The small molecule below binds the protein below.
Small molecule (SMILES): CC(=O)N[C@@H]1[C@@H](O)[C@H](O)[C@@H](CO)O[C@H]1O

Sequence of chain 40.C:
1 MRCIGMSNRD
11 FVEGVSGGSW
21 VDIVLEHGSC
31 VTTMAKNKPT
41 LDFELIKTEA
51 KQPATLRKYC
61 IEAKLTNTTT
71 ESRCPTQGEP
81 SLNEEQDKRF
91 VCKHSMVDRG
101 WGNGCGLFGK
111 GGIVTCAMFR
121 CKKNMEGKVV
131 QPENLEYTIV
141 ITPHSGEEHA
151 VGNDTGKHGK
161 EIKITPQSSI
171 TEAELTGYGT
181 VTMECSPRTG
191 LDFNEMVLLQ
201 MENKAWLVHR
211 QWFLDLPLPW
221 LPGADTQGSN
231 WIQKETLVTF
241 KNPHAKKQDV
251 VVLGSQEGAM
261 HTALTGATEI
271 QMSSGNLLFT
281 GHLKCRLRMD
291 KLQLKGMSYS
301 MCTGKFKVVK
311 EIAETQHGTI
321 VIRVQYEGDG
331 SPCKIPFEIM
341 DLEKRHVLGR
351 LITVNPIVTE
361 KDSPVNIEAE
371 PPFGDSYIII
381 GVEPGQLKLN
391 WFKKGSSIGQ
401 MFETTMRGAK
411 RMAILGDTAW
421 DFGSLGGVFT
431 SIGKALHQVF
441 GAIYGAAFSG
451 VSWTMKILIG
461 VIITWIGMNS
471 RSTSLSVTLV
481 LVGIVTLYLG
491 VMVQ

Sequence of chain 39.E:
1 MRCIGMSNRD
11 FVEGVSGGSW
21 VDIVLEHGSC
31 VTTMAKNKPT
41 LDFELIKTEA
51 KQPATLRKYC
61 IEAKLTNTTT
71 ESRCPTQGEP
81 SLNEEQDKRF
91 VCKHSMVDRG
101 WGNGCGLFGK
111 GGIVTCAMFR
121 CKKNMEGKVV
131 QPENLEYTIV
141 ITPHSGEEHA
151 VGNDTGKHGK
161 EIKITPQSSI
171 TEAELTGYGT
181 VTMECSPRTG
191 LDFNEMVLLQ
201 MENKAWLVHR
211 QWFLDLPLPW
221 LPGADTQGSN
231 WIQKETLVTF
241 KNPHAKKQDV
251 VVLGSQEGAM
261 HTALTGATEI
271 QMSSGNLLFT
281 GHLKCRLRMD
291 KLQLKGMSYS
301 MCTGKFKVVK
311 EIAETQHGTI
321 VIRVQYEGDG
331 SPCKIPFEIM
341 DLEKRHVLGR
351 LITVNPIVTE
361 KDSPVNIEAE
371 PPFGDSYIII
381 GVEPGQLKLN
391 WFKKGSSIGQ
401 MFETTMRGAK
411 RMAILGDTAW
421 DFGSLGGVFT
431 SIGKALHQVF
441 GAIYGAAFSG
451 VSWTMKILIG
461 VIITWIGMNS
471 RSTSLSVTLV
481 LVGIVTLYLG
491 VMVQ

Binding-site contacts:
Ligand atom N2 contacts residue MET118 of chain 40.C at 3.6 Å.
Ligand atom C5 contacts residue ASN67 of chain 40.C at 3.7 Å.
Ligand atom C7 contacts residue MET118 of chain 40.C at 4.0 Å (hydrophobic).
Ligand atom C2 contacts residue MET118 of chain 40.C at 4.5 Å (hydrophobic).
Ligand atom O7 contacts residue ASN67 of chain 40.C at 3.3 Å (h-bond).
Ligand atom C7 contacts residue ASN67 of chain 40.C at 3.3 Å.
Ligand atom C8 contacts residue ARG89 of chain 40.C at 3.3 Å.
Ligand atom C8 contacts residue SER300 of chain 39.E at 1.9 Å.
Ligand atom C8 contacts residue PHE90 of chain 40.C at 3.7 Å (hydrophobic).
Ligand atom C7 contacts residue SER300 of chain 39.E at 3.4 Å.
Ligand atom N2 contacts residue ASN67 of chain 40.C at 2.9 Å (h-bond).
Ligand atom C4 contacts residue ASN67 of chain 40.C at 4.2 Å.
Ligand atom C1 contacts residue ASN67 of chain 40.C at 1.4 Å.
Ligand atom O7 contacts residue SER300 of chain 39.E at 4.3 Å.
Ligand atom C1 contacts residue MET118 of chain 40.C at 4.1 Å (hydrophobic).
Ligand atom C8 contacts residue ASN67 of chain 40.C at 4.4 Å.
Ligand atom O5 contacts residue ASN67 of chain 40.C at 2.4 Å (h-bond).
Ligand atom C7 contacts residue PHE90 of chain 40.C at 4.2 Å (hydrophobic).
Ligand atom N2 contacts residue SER300 of chain 39.E at 3.9 Å.
Ligand atom O7 contacts residue PHE90 of chain 40.C at 4.4 Å.
Ligand atom C2 contacts residue ASN67 of chain 40.C at 2.5 Å.
Ligand atom C8 contacts residue MET118 of chain 40.C at 3.8 Å (hydrophobic).
Ligand atom C3 contacts residue ASN67 of chain 40.C at 3.8 Å.